Sequence of chain 1.A:
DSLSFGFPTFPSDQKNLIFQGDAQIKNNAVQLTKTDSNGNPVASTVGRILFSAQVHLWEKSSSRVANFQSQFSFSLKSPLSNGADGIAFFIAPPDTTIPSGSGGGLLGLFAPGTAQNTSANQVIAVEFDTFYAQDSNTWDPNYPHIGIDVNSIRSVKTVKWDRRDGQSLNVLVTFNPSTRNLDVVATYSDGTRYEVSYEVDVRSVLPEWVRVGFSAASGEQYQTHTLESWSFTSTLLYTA

A protein and the small-molecule ligand that binds it are described below.
Small molecule (SMILES): OC[C@H]1O[C@H](O[C@@H]2[C@H](O)[C@@H](O)O[C@H](CO)[C@H]2O)[C@@H](O)[C@@H](O)[C@@H]1O

Binding-site contacts:
Ligand atom C5 contacts residue PHE132 of chain 1.A at 3.6 Å (hydrophobic).
Ligand atom O1 contacts residue GLN222 of chain 1.A at 2.7 Å (h-bond).
Ligand atom C2 contacts residue SER137 of chain 1.A at 3.7 Å.
Ligand atom O2 contacts residue GLY220 of chain 1.A at 3.6 Å.
Ligand atom O2 contacts residue ASP136 of chain 1.A at 2.8 Å (salt-bridge).
Ligand atom O4 contacts residue GLY106 of chain 1.A at 3.2 Å (h-bond).
Ligand atom C6 contacts residue GLN222 of chain 1.A at 3.4 Å.
Ligand atom C1 contacts residue GLN222 of chain 1.A at 3.5 Å.
Ligand atom C6 contacts residue PHE132 of chain 1.A at 3.5 Å (hydrophobic).
Ligand atom O4 contacts residue ASP86 of chain 1.A at 2.5 Å (salt-bridge).
Ligand atom C6 contacts residue ALA85 of chain 1.A at 3.9 Å (hydrophobic).
Ligand atom C3 contacts residue SER137 of chain 1.A at 3.9 Å.
Ligand atom C6 contacts residue ASP86 of chain 1.A at 3.5 Å.
Ligand atom O3 contacts residue GLY105 of chain 1.A at 3.5 Å.
Ligand atom C4 contacts residue GLY106 of chain 1.A at 3.6 Å.
Ligand atom O2 contacts residue SER137 of chain 1.A at 2.6 Å (h-bond).
Ligand atom O6 contacts residue GLY220 of chain 1.A at 3.2 Å (h-bond).
Ligand atom O6 contacts residue ASP86 of chain 1.A at 2.8 Å (salt-bridge).
Ligand atom O4 contacts residue ASN138 of chain 1.A at 3.1 Å (h-bond).
Ligand atom O6 contacts residue ASP136 of chain 1.A at 3.0 Å (salt-bridge).
Ligand atom C5 contacts residue GLU221 of chain 1.A at 3.9 Å.
Ligand atom O6 contacts residue GLN222 of chain 1.A at 3.0 Å (h-bond).
Ligand atom O2 contacts residue PHE132 of chain 1.A at 3.7 Å.
Ligand atom C4 contacts residue ASP136 of chain 1.A at 3.7 Å.
Ligand atom O3 contacts residue SER137 of chain 1.A at 3.6 Å (h-bond).
Ligand atom C3 contacts residue GLU221 of chain 1.A at 3.8 Å.
Ligand atom O3 contacts residue GLY106 of chain 1.A at 3.0 Å (h-bond).
Ligand atom C2 contacts residue ASP136 of chain 1.A at 3.9 Å.
Ligand atom C2 contacts residue GLN222 of chain 1.A at 3.7 Å.
Ligand atom C2 contacts residue PHE132 of chain 1.A at 3.8 Å (hydrophobic).
Ligand atom C3 contacts residue GLY106 of chain 1.A at 3.9 Å.
Ligand atom O5 contacts residue GLU221 of chain 1.A at 3.2 Å (salt-bridge).
Ligand atom O5 contacts residue ASP136 of chain 1.A at 3.4 Å (salt-bridge).
Ligand atom O6 contacts residue ALA85 of chain 1.A at 3.6 Å.
Ligand atom C4 contacts residue GLU221 of chain 1.A at 3.6 Å.
Ligand atom O6 contacts residue GLU221 of chain 1.A at 3.0 Å (salt-bridge).
Ligand atom C5 contacts residue ASP136 of chain 1.A at 3.9 Å.
Ligand atom O4 contacts residue PHE132 of chain 1.A at 3.5 Å.
Ligand atom C4 contacts residue ASP86 of chain 1.A at 3.5 Å.
Ligand atom O4 contacts residue GLU221 of chain 1.A at 2.6 Å (salt-bridge).